Sequence of chain 1.A:
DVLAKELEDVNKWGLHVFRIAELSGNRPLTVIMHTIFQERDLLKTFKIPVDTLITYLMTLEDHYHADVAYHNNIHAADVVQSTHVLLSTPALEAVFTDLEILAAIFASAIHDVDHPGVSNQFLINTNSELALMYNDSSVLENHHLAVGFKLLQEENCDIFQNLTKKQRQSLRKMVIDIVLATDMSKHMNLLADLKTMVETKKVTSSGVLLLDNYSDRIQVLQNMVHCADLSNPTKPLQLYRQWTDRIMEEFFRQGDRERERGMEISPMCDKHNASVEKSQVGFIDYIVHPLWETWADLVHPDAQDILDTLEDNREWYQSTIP

Binding-site contacts:
Ligand atom C03 contacts residue PHE296 of chain 1.A at 3.4 Å (hydrophobic).
Ligand atom O01 contacts residue ILE260 of chain 1.A at 3.4 Å.
Ligand atom C02 contacts residue ILE260 of chain 1.A at 3.7 Å (hydrophobic).
Ligand atom C07 contacts residue PHE296 of chain 1.A at 3.8 Å (hydrophobic).
Ligand atom C08 contacts residue MET281 of chain 1.A at 3.8 Å (hydrophobic).
Ligand atom C01 contacts residue ILE260 of chain 1.A at 3.8 Å (hydrophobic).
Ligand atom C12 contacts residue TYR83 of chain 1.A at 3.7 Å (hydrophobic).
Ligand atom C06 contacts residue MET281 of chain 1.A at 3.2 Å (hydrophobic).
Ligand atom O06 contacts residue HIS84 of chain 1.A at 3.3 Å.
Ligand atom C01 contacts residue ASN245 of chain 1.A at 3.7 Å.
Ligand atom C21 contacts residue SER132 of chain 1.A at 3.8 Å.
Ligand atom C07 contacts residue SER292 of chain 1.A at 3.5 Å.
Ligand atom O02 contacts residue ILE260 of chain 1.A at 3.9 Å.
Ligand atom O02 contacts residue GLN293 of chain 1.A at 3.2 Å (h-bond).
Ligand atom C09 contacts residue PHE296 of chain 1.A at 3.6 Å (hydrophobic).
Ligand atom C05 contacts residue ILE260 of chain 1.A at 3.8 Å (hydrophobic).
Ligand atom C21 contacts residue EDO1 of chain 1.H at 3.4 Å.
Ligand atom C05 contacts residue MET261 of chain 1.A at 3.6 Å (hydrophobic).
Ligand atom C02 contacts residue PHE296 of chain 1.A at 3.5 Å (hydrophobic).
Ligand atom O05 contacts residue SER132 of chain 1.A at 3.4 Å.
Ligand atom C21 contacts residue PHE264 of chain 1.A at 3.7 Å (hydrophobic).
Ligand atom C05 contacts residue GLN293 of chain 1.A at 3.6 Å.
Ligand atom C05 contacts residue PHE264 of chain 1.A at 3.9 Å (hydrophobic).
Ligand atom C01 contacts residue TRP256 of chain 1.A at 3.8 Å (hydrophobic).
Ligand atom C11 contacts residue TYR83 of chain 1.A at 3.6 Å (hydrophobic).
Ligand atom C20 contacts residue ASN133 of chain 1.A at 3.7 Å.
Ligand atom C01 contacts residue THR257 of chain 1.A at 3.7 Å.
Ligand atom O01 contacts residue GLN293 of chain 1.A at 3.2 Å (h-bond).
Ligand atom C15 contacts residue MET197 of chain 1.A at 3.9 Å (hydrophobic).
Ligand atom C10 contacts residue PHE296 of chain 1.A at 3.7 Å (hydrophobic).
Ligand atom O05 contacts residue ASN133 of chain 1.A at 2.5 Å (h-bond).
Ligand atom O04 contacts residue MET197 of chain 1.A at 3.5 Å.
Ligand atom O03 contacts residue MET197 of chain 1.A at 3.3 Å.
Ligand atom C18 contacts residue EDO1 of chain 1.H at 3.6 Å.
Ligand atom C07 contacts residue MET281 of chain 1.A at 3.3 Å (hydrophobic).
Ligand atom O02 contacts residue PHE296 of chain 1.A at 3.6 Å.
Ligand atom C04 contacts residue PHE264 of chain 1.A at 3.8 Å (hydrophobic).
Ligand atom C06 contacts residue SER292 of chain 1.A at 3.7 Å.
Ligand atom C17 contacts residue MET197 of chain 1.A at 3.9 Å (hydrophobic).
Ligand atom C12 contacts residue ASN245 of chain 1.A at 3.5 Å.

A protein and the small-molecule ligand that binds it are described below.
Small molecule (SMILES): COc1ccc(C2=NO[C@@H](CC(=O)N(CCO)CCO)C2)cc1OC1CCCC1